Sequence of chain 1.A:
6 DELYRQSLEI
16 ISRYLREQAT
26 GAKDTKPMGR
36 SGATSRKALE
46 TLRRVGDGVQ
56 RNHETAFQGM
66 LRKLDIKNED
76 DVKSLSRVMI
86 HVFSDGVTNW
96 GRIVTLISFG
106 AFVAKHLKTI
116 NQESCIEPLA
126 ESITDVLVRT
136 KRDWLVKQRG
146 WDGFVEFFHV

Binding-site contacts:
Ligand atom C18 contacts residue THR100 of chain 1.A at 3.6 Å.
Ligand atom C5 contacts residue ALA61 of chain 1.A at 3.8 Å (hydrophobic).
Ligand atom N16 contacts residue THR100 of chain 1.A at 3.9 Å.
Ligand atom C32 contacts residue PHE104 of chain 1.A at 3.6 Å (hydrophobic).
Ligand atom C15 contacts residue PHE104 of chain 1.A at 3.7 Å (hydrophobic).
Ligand atom C30 contacts residue PHE104 of chain 1.A at 3.4 Å (hydrophobic).
Ligand atom C22 contacts residue MET84 of chain 1.A at 3.5 Å (hydrophobic).
Ligand atom C2 contacts residue ALA61 of chain 1.A at 3.5 Å (hydrophobic).
Ligand atom C17 contacts residue THR100 of chain 1.A at 3.7 Å.
Ligand atom C35 contacts residue LEU101 of chain 1.A at 3.4 Å (hydrophobic).
Ligand atom C6 contacts residue HIS58 of chain 1.A at 3.8 Å.
Ligand atom N13 contacts residue THR100 of chain 1.A at 3.9 Å.
Ligand atom O25 contacts residue PHE88 of chain 1.A at 3.6 Å.
Ligand atom C10 contacts residue PHE62 of chain 1.A at 3.8 Å (hydrophobic).
Ligand atom C29 contacts residue PHE104 of chain 1.A at 3.5 Å (hydrophobic).
Ligand atom C21 contacts residue PHE88 of chain 1.A at 3.6 Å (hydrophobic).
Ligand atom C1 contacts residue ALA61 of chain 1.A at 3.5 Å (hydrophobic).
Ligand atom C17 contacts residue VAL87 of chain 1.A at 3.7 Å (hydrophobic).
Ligand atom C35 contacts residue PHE104 of chain 1.A at 3.5 Å (hydrophobic).
Ligand atom O24 contacts residue ARG97 of chain 1.A at 2.7 Å (salt-bridge).
Ligand atom C33 contacts residue PHE104 of chain 1.A at 3.8 Å (hydrophobic).
Ligand atom O25 contacts residue VAL87 of chain 1.A at 3.6 Å (h-bond).
Ligand atom C11 contacts residue PHE62 of chain 1.A at 3.8 Å (hydrophobic).
Ligand atom O25 contacts residue ARG97 of chain 1.A at 2.8 Å (salt-bridge).
Ligand atom C31 contacts residue PHE104 of chain 1.A at 3.3 Å (hydrophobic).
Ligand atom C27 contacts residue MET84 of chain 1.A at 3.7 Å (hydrophobic).
Ligand atom C34 contacts residue LEU101 of chain 1.A at 3.3 Å (hydrophobic).
Ligand atom C14 contacts residue THR100 of chain 1.A at 3.7 Å.
Ligand atom N16 contacts residue VAL87 of chain 1.A at 3.8 Å.
Ligand atom C34 contacts residue ILE128 of chain 1.A at 3.7 Å (hydrophobic).
Ligand atom C20 contacts residue LEU101 of chain 1.A at 3.7 Å (hydrophobic).
Ligand atom C10 contacts residue PHE104 of chain 1.A at 3.5 Å (hydrophobic).
Ligand atom C3 contacts residue ALA61 of chain 1.A at 3.8 Å (hydrophobic).
Ligand atom C26 contacts residue PHE104 of chain 1.A at 3.8 Å (hydrophobic).
Ligand atom C34 contacts residue GLY105 of chain 1.A at 3.8 Å.
Ligand atom C29 contacts residue LEU69 of chain 1.A at 3.7 Å (hydrophobic).
Ligand atom C21 contacts residue LEU101 of chain 1.A at 3.8 Å (hydrophobic).
Ligand atom C34 contacts residue PHE104 of chain 1.A at 3.8 Å (hydrophobic).
Ligand atom C19 contacts residue ARG97 of chain 1.A at 3.3 Å.
Ligand atom O23 contacts residue LEU101 of chain 1.A at 3.6 Å.

A small-molecule ligand and the protein it binds are described below.
Small molecule (SMILES): O=C(O)c1ccc(-c2cccc3c(CCCOc4cccc5ccccc45)c(C(=O)O)nn23)cc1